Sequence of chain 29.A:
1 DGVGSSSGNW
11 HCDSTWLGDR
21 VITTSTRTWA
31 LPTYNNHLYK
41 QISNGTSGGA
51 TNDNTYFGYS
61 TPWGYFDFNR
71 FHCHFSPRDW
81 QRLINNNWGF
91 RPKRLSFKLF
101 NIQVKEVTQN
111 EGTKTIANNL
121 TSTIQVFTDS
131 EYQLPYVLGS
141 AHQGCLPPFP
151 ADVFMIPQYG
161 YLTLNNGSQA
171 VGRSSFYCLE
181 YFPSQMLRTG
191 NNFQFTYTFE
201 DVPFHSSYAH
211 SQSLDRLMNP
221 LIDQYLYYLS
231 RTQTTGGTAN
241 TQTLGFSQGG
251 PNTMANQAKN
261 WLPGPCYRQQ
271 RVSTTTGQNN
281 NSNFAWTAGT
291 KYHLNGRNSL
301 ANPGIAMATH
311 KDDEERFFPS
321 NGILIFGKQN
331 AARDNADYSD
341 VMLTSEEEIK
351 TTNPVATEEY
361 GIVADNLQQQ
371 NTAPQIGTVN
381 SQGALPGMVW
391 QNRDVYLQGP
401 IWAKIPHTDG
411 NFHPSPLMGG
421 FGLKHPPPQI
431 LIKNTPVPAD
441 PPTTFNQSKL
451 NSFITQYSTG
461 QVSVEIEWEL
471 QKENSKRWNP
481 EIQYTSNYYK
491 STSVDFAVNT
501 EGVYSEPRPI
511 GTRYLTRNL

Sequence of chain 44.A:
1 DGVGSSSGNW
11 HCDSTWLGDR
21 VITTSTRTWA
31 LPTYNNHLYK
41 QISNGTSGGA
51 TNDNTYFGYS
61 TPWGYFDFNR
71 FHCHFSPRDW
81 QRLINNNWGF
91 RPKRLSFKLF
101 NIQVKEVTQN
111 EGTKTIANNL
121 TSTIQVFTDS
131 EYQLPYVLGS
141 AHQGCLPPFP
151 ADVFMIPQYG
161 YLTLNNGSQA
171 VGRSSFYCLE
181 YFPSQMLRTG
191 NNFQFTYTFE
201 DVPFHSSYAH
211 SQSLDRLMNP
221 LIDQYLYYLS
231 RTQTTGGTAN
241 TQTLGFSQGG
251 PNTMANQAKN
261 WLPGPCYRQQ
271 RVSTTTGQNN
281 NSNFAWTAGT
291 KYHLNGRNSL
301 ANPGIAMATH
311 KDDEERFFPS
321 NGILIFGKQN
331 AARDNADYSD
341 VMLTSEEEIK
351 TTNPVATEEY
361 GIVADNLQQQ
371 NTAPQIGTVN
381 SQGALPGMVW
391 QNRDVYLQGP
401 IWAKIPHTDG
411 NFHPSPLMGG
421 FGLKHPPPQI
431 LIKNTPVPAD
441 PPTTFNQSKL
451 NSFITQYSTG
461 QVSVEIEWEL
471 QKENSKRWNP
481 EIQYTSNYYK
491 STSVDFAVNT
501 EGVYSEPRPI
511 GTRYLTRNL

Binding-site contacts:
Ligand atom C5 contacts residue PRO203 of chain 44.A at 4.0 Å (hydrophobic).
Ligand atom N1 contacts residue VAL202 of chain 44.A at 3.6 Å.
Ligand atom N6 contacts residue PHE421 of chain 44.A at 3.9 Å.
Ligand atom C5 contacts residue PRO203 of chain 44.A at 3.9 Å (hydrophobic).
Ligand atom N3 contacts residue ASP201 of chain 44.A at 4.1 Å.
Ligand atom C2' contacts residue PRO203 of chain 44.A at 3.3 Å (hydrophobic).
Ligand atom C2' contacts residue PRO414 of chain 44.A at 3.8 Å (hydrophobic).
Ligand atom C2 contacts residue VAL202 of chain 44.A at 4.2 Å (hydrophobic).
Ligand atom N4 contacts residue ASP201 of chain 44.A at 2.5 Å.
Ligand atom C1' contacts residue PRO203 of chain 44.A at 4.1 Å (hydrophobic).
Ligand atom C6 contacts residue PRO203 of chain 44.A at 4.0 Å (hydrophobic).
Ligand atom C6 contacts residue SER415 of chain 44.A at 4.1 Å.
Ligand atom C5 contacts residue ARG91 of chain 44.A at 4.1 Å.
Ligand atom N6 contacts residue GLY420 of chain 44.A at 3.7 Å.
Ligand atom N3 contacts residue PRO414 of chain 44.A at 4.2 Å.
Ligand atom C5 contacts residue ASP201 of chain 44.A at 4.1 Å.
Ligand atom C6 contacts residue GLY422 of chain 44.A at 3.8 Å.
Ligand atom N1 contacts residue PRO203 of chain 44.A at 4.2 Å.
Ligand atom N1 contacts residue GLY422 of chain 44.A at 3.0 Å (h-bond).
Ligand atom OP2 contacts residue ASP409 of chain 29.A at 3.2 Å (salt-bridge).
Ligand atom C8 contacts residue HIS413 of chain 44.A at 3.8 Å.
Ligand atom C2' contacts residue HIS413 of chain 44.A at 3.8 Å.
Ligand atom C2 contacts residue PRO203 of chain 44.A at 3.9 Å (hydrophobic).
Ligand atom N6 contacts residue SER415 of chain 44.A at 3.6 Å.
Ligand atom C4 contacts residue VAL202 of chain 44.A at 3.7 Å (hydrophobic).
Ligand atom C4 contacts residue PRO203 of chain 44.A at 4.2 Å (hydrophobic).
Ligand atom N7 contacts residue PRO203 of chain 44.A at 4.2 Å.
Ligand atom C2 contacts residue GLY422 of chain 44.A at 3.3 Å.
Ligand atom N4 contacts residue VAL202 of chain 44.A at 2.9 Å (h-bond).
Ligand atom N6 contacts residue GLY422 of chain 44.A at 3.4 Å (h-bond).
Ligand atom N7 contacts residue SER415 of chain 44.A at 4.0 Å.
Ligand atom C5 contacts residue VAL202 of chain 44.A at 3.6 Å (hydrophobic).
Ligand atom C5 contacts residue SER415 of chain 44.A at 4.1 Å.
Ligand atom C4 contacts residue PRO203 of chain 44.A at 4.1 Å (hydrophobic).
Ligand atom C6 contacts residue PRO203 of chain 44.A at 4.0 Å (hydrophobic).
Ligand atom N7 contacts residue ASN392 of chain 44.A at 4.2 Å.
Ligand atom C6 contacts residue VAL202 of chain 44.A at 4.2 Å (hydrophobic).
Ligand atom C4 contacts residue ASP201 of chain 44.A at 3.7 Å.
Ligand atom N7 contacts residue HIS413 of chain 44.A at 4.1 Å.
Ligand atom N1 contacts residue PRO203 of chain 44.A at 3.8 Å.

A small-molecule ligand and the protein it binds are described below.
Small molecule (SMILES): Nc1ccn([C@H]2C[C@H](O[P](=O)(O)OC[C@H]3O[C@@H](n4cnc5c(N)ncnc54)C[C@@H]3O)[C@@H](COP(=O)(O)O)O2)c(=O)n1